Sequence of chain 1.A:
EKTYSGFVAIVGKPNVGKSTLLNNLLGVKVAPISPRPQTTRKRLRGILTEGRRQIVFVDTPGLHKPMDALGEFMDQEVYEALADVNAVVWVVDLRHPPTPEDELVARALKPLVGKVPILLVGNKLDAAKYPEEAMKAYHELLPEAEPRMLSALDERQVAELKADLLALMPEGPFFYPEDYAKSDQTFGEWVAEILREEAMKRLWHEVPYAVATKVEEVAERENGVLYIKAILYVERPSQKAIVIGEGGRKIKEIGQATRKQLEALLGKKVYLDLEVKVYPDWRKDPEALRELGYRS

This small molecule binds to this protein.
Small molecule (SMILES): Nc1nc2c(ncn2[C@@H]2O[C@H](CO[P](=O)(O)O[P](=O)(O)NP(=O)(O)O)[C@@H](O)[C@H]2O)c(=O)[nH]1

Binding-site contacts:
Ligand atom O3G contacts residue GLY64 of chain 1.A at 3.1 Å (h-bond).
Ligand atom O2A contacts residue SER36 of chain 1.A at 3.3 Å (h-bond).
Ligand atom N7 contacts residue ASN125 of chain 1.A at 3.0 Å (h-bond).
Ligand atom O6 contacts residue ALA154 of chain 1.A at 3.0 Å (h-bond).
Ligand atom O2B contacts residue SER21 of chain 1.A at 3.0 Å (h-bond).
Ligand atom N2 contacts residue ASP128 of chain 1.A at 2.9 Å (salt-bridge).
Ligand atom O2G contacts residue MG1 of chain 1.B at 2.1 Å.
Ligand atom O2A contacts residue ILE35 of chain 1.A at 3.6 Å.
Ligand atom O6 contacts residue SER153 of chain 1.A at 2.7 Å (h-bond).
Ligand atom O3A contacts residue GLY19 of chain 1.A at 3.1 Å (h-bond).
Ligand atom O1G contacts residue GLN40 of chain 1.A at 3.4 Å.
Ligand atom O1B contacts residue VAL18 of chain 1.A at 3.2 Å (h-bond).
Ligand atom C8 contacts residue THR22 of chain 1.A at 3.4 Å.
Ligand atom PB contacts residue MG1 of chain 1.B at 3.3 Å.
Ligand atom O1G contacts residue THR41 of chain 1.A at 2.7 Å (h-bond).
Ligand atom N1 contacts residue ASP128 of chain 1.A at 2.8 Å (salt-bridge).
Ligand atom N3B contacts residue ASN17 of chain 1.A at 3.0 Å (h-bond).
Ligand atom N3B contacts residue MG1 of chain 1.B at 3.5 Å.
Ligand atom O3G contacts residue PRO16 of chain 1.A at 3.5 Å.
Ligand atom C3' contacts residue SER36 of chain 1.A at 3.4 Å.
Ligand atom O1A contacts residue GLY19 of chain 1.A at 3.4 Å.
Ligand atom O1B contacts residue LYS20 of chain 1.A at 2.8 Å (salt-bridge).
Ligand atom C5' contacts residue SER36 of chain 1.A at 3.1 Å.
Ligand atom C6 contacts residue LYS126 of chain 1.A at 3.6 Å.
Ligand atom O6 contacts residue ASN125 of chain 1.A at 3.2 Å (h-bond).
Ligand atom O3G contacts residue LYS20 of chain 1.A at 2.7 Å (salt-bridge).
Ligand atom C5' contacts residue ASN17 of chain 1.A at 3.1 Å.
Ligand atom O1A contacts residue SER21 of chain 1.A at 3.4 Å (h-bond).
Ligand atom O2B contacts residue LYS20 of chain 1.A at 3.5 Å (salt-bridge).
Ligand atom O1B contacts residue GLY19 of chain 1.A at 3.0 Å (h-bond).
Ligand atom C4' contacts residue SER36 of chain 1.A at 3.4 Å.
Ligand atom O3' contacts residue PRO37 of chain 1.A at 3.6 Å.
Ligand atom O1A contacts residue THR22 of chain 1.A at 2.8 Å (h-bond).
Ligand atom O4' contacts residue LYS126 of chain 1.A at 3.3 Å (salt-bridge).
Ligand atom PB contacts residue LYS20 of chain 1.A at 3.6 Å.
Ligand atom O2B contacts residue MG1 of chain 1.B at 2.1 Å.
Ligand atom O6 contacts residue ASP128 of chain 1.A at 3.5 Å (salt-bridge).
Ligand atom O2G contacts residue THR42 of chain 1.A at 2.8 Å (h-bond).
Ligand atom PG contacts residue MG1 of chain 1.B at 3.3 Å.
Ligand atom O6 contacts residue LYS126 of chain 1.A at 3.6 Å.